The small molecule below binds the protein below.
Small molecule (SMILES): N[C@@H](CCC(=O)O)C(=O)O

Binding-site contacts:
Ligand atom O contacts residue ARG85 of chain 1.A at 4.3 Å.
Ligand atom CA contacts residue ARG85 of chain 1.A at 4.2 Å.
Ligand atom OE2 contacts residue ARG85 of chain 1.A at 3.2 Å (salt-bridge).
Ligand atom CD contacts residue GLU86 of chain 1.A at 4.4 Å.
Ligand atom N contacts residue GLU86 of chain 1.A at 3.6 Å.
Ligand atom OE1 contacts residue GLN152 of chain 1.A at 4.2 Å.
Ligand atom OE2 contacts residue ASN90 of chain 1.A at 2.8 Å (h-bond).
Ligand atom CD contacts residue GLY89 of chain 1.A at 4.2 Å.
Ligand atom C contacts residue ARG85 of chain 1.A at 4.0 Å.
Ligand atom N contacts residue ARG85 of chain 1.A at 4.1 Å.
Ligand atom OXT contacts residue PRO82 of chain 1.A at 3.3 Å.
Ligand atom OE1 contacts residue ARG85 of chain 1.A at 4.3 Å.
Ligand atom CA contacts residue PRO82 of chain 1.A at 4.4 Å (hydrophobic).
Ligand atom OXT contacts residue ARG85 of chain 1.A at 3.4 Å.
Ligand atom OE1 contacts residue ASN90 of chain 1.A at 4.3 Å.
Ligand atom OE2 contacts residue GLY89 of chain 1.A at 3.2 Å.
Ligand atom CG contacts residue GLU86 of chain 1.A at 3.7 Å.
Ligand atom CD contacts residue ARG85 of chain 1.A at 3.6 Å.
Ligand atom N contacts residue PRO82 of chain 1.A at 3.2 Å (h-bond).
Ligand atom CB contacts residue GLU86 of chain 1.A at 4.2 Å.
Ligand atom CD contacts residue ASN90 of chain 1.A at 3.8 Å.
Ligand atom C contacts residue PRO82 of chain 1.A at 4.4 Å (hydrophobic).
Ligand atom OE1 contacts residue LEU153 of chain 1.A at 4.4 Å.
Ligand atom CG contacts residue ASN90 of chain 1.A at 3.8 Å.
Ligand atom CB contacts residue ARG85 of chain 1.A at 3.7 Å.
Ligand atom CG contacts residue ARG85 of chain 1.A at 3.9 Å.
Ligand atom OE2 contacts residue GLU86 of chain 1.A at 4.0 Å.

Sequence of chain 1.A:
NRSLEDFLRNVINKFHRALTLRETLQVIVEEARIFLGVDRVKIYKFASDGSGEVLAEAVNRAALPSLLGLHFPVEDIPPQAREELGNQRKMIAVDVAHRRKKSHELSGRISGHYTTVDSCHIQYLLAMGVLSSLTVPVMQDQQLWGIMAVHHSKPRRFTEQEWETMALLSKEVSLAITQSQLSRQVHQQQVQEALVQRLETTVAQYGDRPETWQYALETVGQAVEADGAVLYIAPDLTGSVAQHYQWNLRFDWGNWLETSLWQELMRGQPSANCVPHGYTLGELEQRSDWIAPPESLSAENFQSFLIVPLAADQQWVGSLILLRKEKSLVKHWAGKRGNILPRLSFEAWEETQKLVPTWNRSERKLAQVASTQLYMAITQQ